Binding-site contacts:
Ligand atom OXT contacts residue PHE66 of chain 1.B at 3.4 Å.
Ligand atom CB contacts residue PRO336 of chain 1.B at 3.9 Å (hydrophobic).
Ligand atom CD contacts residue PRO336 of chain 1.B at 4.1 Å (hydrophobic).
Ligand atom CD contacts residue PHE66 of chain 1.B at 3.7 Å (hydrophobic).
Ligand atom CG contacts residue ASN337 of chain 1.B at 3.5 Å.
Ligand atom O contacts residue ASN337 of chain 1.B at 3.0 Å (h-bond).
Ligand atom CD contacts residue ASN337 of chain 1.B at 3.3 Å.
Ligand atom CG contacts residue PRO336 of chain 1.B at 4.5 Å (hydrophobic).
Ligand atom O contacts residue PHE320 of chain 1.B at 3.5 Å.
Ligand atom N contacts residue ASN337 of chain 1.B at 3.7 Å.
Ligand atom C contacts residue ABU1 of chain 1.H at 3.8 Å.
Ligand atom OXT contacts residue ABU1 of chain 1.H at 3.1 Å (h-bond).
Ligand atom CB contacts residue PHE66 of chain 1.B at 2.9 Å (hydrophobic).
Ligand atom N contacts residue PHE66 of chain 1.B at 3.4 Å.
Ligand atom CG contacts residue PHE66 of chain 1.B at 4.0 Å (hydrophobic).
Ligand atom N contacts residue SER333 of chain 1.B at 3.5 Å (h-bond).
Ligand atom O contacts residue PRO336 of chain 1.B at 4.0 Å.
Ligand atom O contacts residue PHE66 of chain 1.B at 3.7 Å.
Ligand atom N contacts residue ILE335 of chain 1.B at 2.9 Å (h-bond).
Ligand atom CD contacts residue ILE335 of chain 1.B at 3.5 Å (hydrophobic).
Ligand atom CB contacts residue ILE335 of chain 1.B at 4.1 Å (hydrophobic).
Ligand atom N contacts residue LYS334 of chain 1.B at 4.0 Å.
Ligand atom CB contacts residue ASN337 of chain 1.B at 3.5 Å.
Ligand atom C contacts residue ASN337 of chain 1.B at 3.9 Å.
Ligand atom CG contacts residue ABU1 of chain 1.H at 3.9 Å.
Ligand atom C contacts residue PHE66 of chain 1.B at 3.4 Å (hydrophobic).
Ligand atom N contacts residue PRO336 of chain 1.B at 3.9 Å.

Sequence of chain 1.B:
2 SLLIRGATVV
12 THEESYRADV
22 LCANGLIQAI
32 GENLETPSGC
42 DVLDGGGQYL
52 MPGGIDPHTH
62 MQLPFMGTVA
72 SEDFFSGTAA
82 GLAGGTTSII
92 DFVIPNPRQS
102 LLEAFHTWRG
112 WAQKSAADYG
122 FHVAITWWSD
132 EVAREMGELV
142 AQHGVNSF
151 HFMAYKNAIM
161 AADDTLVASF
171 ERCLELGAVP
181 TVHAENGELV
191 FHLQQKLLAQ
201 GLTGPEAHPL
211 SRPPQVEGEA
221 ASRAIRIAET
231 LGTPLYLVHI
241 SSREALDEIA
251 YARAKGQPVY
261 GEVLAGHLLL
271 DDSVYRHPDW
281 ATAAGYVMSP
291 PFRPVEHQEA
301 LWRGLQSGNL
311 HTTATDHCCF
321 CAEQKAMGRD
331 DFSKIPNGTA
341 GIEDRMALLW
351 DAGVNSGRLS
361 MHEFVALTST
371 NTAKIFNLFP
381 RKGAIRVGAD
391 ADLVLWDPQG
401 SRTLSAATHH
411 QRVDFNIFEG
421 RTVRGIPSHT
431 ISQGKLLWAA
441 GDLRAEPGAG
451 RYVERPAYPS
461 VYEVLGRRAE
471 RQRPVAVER

The small molecule below binds the protein below.
Small molecule (SMILES): NCCCC(=O)O